Sequence of chain 1.A:
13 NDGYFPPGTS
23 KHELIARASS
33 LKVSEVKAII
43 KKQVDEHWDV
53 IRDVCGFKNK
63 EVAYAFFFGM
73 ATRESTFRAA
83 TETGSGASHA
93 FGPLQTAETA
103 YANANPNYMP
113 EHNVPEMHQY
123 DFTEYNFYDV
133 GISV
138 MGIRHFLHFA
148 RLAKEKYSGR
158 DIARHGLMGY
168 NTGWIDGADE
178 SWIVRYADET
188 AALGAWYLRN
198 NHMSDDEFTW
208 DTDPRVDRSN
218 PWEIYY

Binding-site contacts:
Ligand atom C2 contacts residue ALA89 of chain 1.A at 3.6 Å (hydrophobic).
Ligand atom O5 contacts residue ALA89 of chain 1.A at 3.7 Å.
Ligand atom C2 contacts residue ASN109 of chain 1.A at 3.5 Å.
Ligand atom O3 contacts residue TRP171 of chain 1.A at 3.2 Å (h-bond).
Ligand atom O6 contacts residue SER90 of chain 1.A at 2.9 Å (h-bond).
Ligand atom C6 contacts residue ALA89 of chain 1.A at 3.9 Å (hydrophobic).
Ligand atom C6 contacts residue TYR110 of chain 1.A at 3.8 Å (hydrophobic).
Ligand atom O2 contacts residue TYR167 of chain 1.A at 2.7 Å (h-bond).
Ligand atom O2 contacts residue THR101 of chain 1.A at 3.7 Å.
Ligand atom O6 contacts residue MET111 of chain 1.A at 2.9 Å (h-bond).
Ligand atom C3 contacts residue ASN109 of chain 1.A at 3.5 Å.
Ligand atom O6 contacts residue TYR110 of chain 1.A at 3.6 Å.
Ligand atom O2 contacts residue HIS142 of chain 1.A at 2.8 Å (h-bond).
Ligand atom C5 contacts residue MET111 of chain 1.A at 3.8 Å (hydrophobic).
Ligand atom O2 contacts residue ALA99 of chain 1.A at 3.5 Å.
Ligand atom C2 contacts residue TYR167 of chain 1.A at 3.5 Å (hydrophobic).
Ligand atom C3 contacts residue THR101 of chain 1.A at 3.8 Å.
Ligand atom O2 contacts residue TRP171 of chain 1.A at 3.2 Å (h-bond).
Ligand atom C5 contacts residue ASN168 of chain 1.A at 3.8 Å.
Ligand atom C2 contacts residue TRP171 of chain 1.A at 3.6 Å (hydrophobic).
Ligand atom O5 contacts residue ASN168 of chain 1.A at 3.7 Å.
Ligand atom C5 contacts residue THR169 of chain 1.A at 3.8 Å.
Ligand atom C2 contacts residue THR101 of chain 1.A at 3.7 Å.
Ligand atom O5 contacts residue SER90 of chain 1.A at 3.5 Å (h-bond).
Ligand atom C2 contacts residue THR169 of chain 1.A at 3.7 Å.
Ligand atom C1 contacts residue ASN168 of chain 1.A at 3.5 Å.
Ligand atom O1 contacts residue ALA99 of chain 1.A at 3.5 Å.
Ligand atom C6 contacts residue THR101 of chain 1.A at 3.9 Å.
Ligand atom O4 contacts residue THR169 of chain 1.A at 3.5 Å (h-bond).
Ligand atom O2 contacts residue ASN109 of chain 1.A at 2.7 Å (h-bond).
Ligand atom O3 contacts residue THR101 of chain 1.A at 2.8 Å (h-bond).
Ligand atom C6 contacts residue ASN109 of chain 1.A at 3.9 Å.
Ligand atom C1 contacts residue TYR167 of chain 1.A at 3.5 Å (hydrophobic).
Ligand atom O1 contacts residue TYR167 of chain 1.A at 3.9 Å.
Ligand atom C2 contacts residue ALA99 of chain 1.A at 3.6 Å (hydrophobic).
Ligand atom C5 contacts residue ALA89 of chain 1.A at 3.7 Å (hydrophobic).
Ligand atom O1 contacts residue SER90 of chain 1.A at 3.8 Å.
Ligand atom C6 contacts residue SER90 of chain 1.A at 3.3 Å.
Ligand atom O4 contacts residue GLY170 of chain 1.A at 3.3 Å.
Ligand atom O2 contacts residue THR169 of chain 1.A at 2.8 Å (h-bond).

The small molecule below binds the protein below.
Small molecule (SMILES): OC[C@H]1O[C@@H](O[C@H]2[C@H](O)[C@@H](O)[C@H](O[C@H]3[C@H](O)[C@@H](O)[C@H](O)O[C@@H]3CO)O[C@@H]2CO)[C@H](O)[C@@H](O)[C@@H]1O